Sequence of chain 1.Q:
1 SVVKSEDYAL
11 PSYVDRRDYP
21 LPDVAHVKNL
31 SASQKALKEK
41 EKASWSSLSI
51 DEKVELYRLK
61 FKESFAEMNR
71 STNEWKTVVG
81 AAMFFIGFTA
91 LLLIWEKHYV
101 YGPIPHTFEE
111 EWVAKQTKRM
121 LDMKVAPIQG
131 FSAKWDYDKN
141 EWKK

This protein binds this small molecule.
Small molecule (SMILES): CCCCCCCCCCO[C@@H]1O[C@H](CO)[C@@H](O[C@H]2O[C@H](CO)[C@@H](O)[C@H](O)[C@H]2O)[C@H](O)[C@H]1O

Binding-site contacts:
Ligand atom C22 contacts residue TRP95 of chain 1.Q at 4.5 Å (hydrophobic).
Ligand atom C19 contacts residue HIS98 of chain 1.Q at 4.0 Å.
Ligand atom C34 contacts residue LEU91 of chain 1.Q at 3.4 Å (hydrophobic).
Ligand atom C28 contacts residue LEU91 of chain 1.Q at 4.2 Å (hydrophobic).
Ligand atom C28 contacts residue TRP95 of chain 1.Q at 3.9 Å (hydrophobic).
Ligand atom C18 contacts residue HIS98 of chain 1.Q at 3.6 Å.
Ligand atom C34 contacts residue TRP95 of chain 1.Q at 4.2 Å (hydrophobic).
Ligand atom C40 contacts residue LEU92 of chain 1.Q at 4.1 Å (hydrophobic).
Ligand atom C43 contacts residue LEU92 of chain 1.Q at 4.2 Å (hydrophobic).
Ligand atom C43 contacts residue PHE88 of chain 1.Q at 4.4 Å (hydrophobic).
Ligand atom C37 contacts residue LEU91 of chain 1.Q at 4.5 Å (hydrophobic).
Ligand atom C22 contacts residue HIS98 of chain 1.Q at 4.1 Å.
Ligand atom C31 contacts residue LEU91 of chain 1.Q at 4.2 Å (hydrophobic).
Ligand atom C19 contacts residue TYR99 of chain 1.Q at 4.3 Å (hydrophobic).
Ligand atom C22 contacts residue TYR99 of chain 1.Q at 4.0 Å (hydrophobic).
Ligand atom C28 contacts residue ILE94 of chain 1.Q at 4.4 Å (hydrophobic).